This protein binds this small molecule.
Small molecule (SMILES): CC(=O)N[C@H]1[C@H](O[C@H]2[C@H](O)[C@@H](NC(C)=O)CO[C@@H]2CO)O[C@H](CO)[C@@H](O)[C@@H]1O

Binding-site contacts:
Ligand atom C8 contacts residue SER95 of chain 2.H at 3.5 Å.
Ligand atom C2 contacts residue MET151 of chain 2.C at 4.1 Å (hydrophobic).
Ligand atom C7 contacts residue ASN154 of chain 2.C at 3.4 Å.
Ligand atom C8 contacts residue ASN154 of chain 2.C at 4.2 Å.
Ligand atom C3 contacts residue SER95 of chain 2.H at 3.2 Å.
Ligand atom C1 contacts residue ASN154 of chain 2.C at 3.1 Å.
Ligand atom O5 contacts residue ASN154 of chain 2.C at 4.0 Å.
Ligand atom O4 contacts residue LEU96 of chain 2.H at 3.2 Å.
Ligand atom O5 contacts residue LEU96 of chain 2.H at 4.5 Å.
Ligand atom C7 contacts residue GLY150 of chain 2.C at 3.7 Å.
Ligand atom O3 contacts residue LEU96 of chain 2.H at 4.1 Å.
Ligand atom C4 contacts residue LEU96 of chain 2.H at 4.3 Å (hydrophobic).
Ligand atom O7 contacts residue HIS148 of chain 2.C at 4.0 Å.
Ligand atom O7 contacts residue GLY150 of chain 2.C at 2.8 Å (h-bond).
Ligand atom C7 contacts residue SER95 of chain 2.H at 3.5 Å.
Ligand atom C8 contacts residue GLY150 of chain 2.C at 3.8 Å.
Ligand atom C1 contacts residue LEU96 of chain 2.H at 3.9 Å (hydrophobic).
Ligand atom C2 contacts residue LEU96 of chain 2.H at 3.6 Å (hydrophobic).
Ligand atom C1 contacts residue MET151 of chain 2.C at 3.6 Å (hydrophobic).
Ligand atom C2 contacts residue ASN154 of chain 2.C at 4.0 Å.
Ligand atom O5 contacts residue MET151 of chain 2.C at 3.8 Å.
Ligand atom C7 contacts residue MET151 of chain 2.C at 4.3 Å (hydrophobic).
Ligand atom C2 contacts residue SER95 of chain 2.H at 3.4 Å.
Ligand atom N2 contacts residue LEU96 of chain 2.H at 3.6 Å.
Ligand atom C1 contacts residue SER95 of chain 2.H at 3.6 Å.
Ligand atom O3 contacts residue SER95 of chain 2.H at 3.2 Å (h-bond).
Ligand atom C3 contacts residue LEU96 of chain 2.H at 4.2 Å (hydrophobic).
Ligand atom N2 contacts residue SER95 of chain 2.H at 2.6 Å (h-bond).
Ligand atom C8 contacts residue ASP94 of chain 2.H at 3.5 Å.
Ligand atom O7 contacts residue ASN154 of chain 2.C at 2.9 Å (h-bond).
Ligand atom N2 contacts residue ASN154 of chain 2.C at 3.9 Å.
Ligand atom O7 contacts residue MET151 of chain 2.C at 3.3 Å.

Sequence of chain 2.C:
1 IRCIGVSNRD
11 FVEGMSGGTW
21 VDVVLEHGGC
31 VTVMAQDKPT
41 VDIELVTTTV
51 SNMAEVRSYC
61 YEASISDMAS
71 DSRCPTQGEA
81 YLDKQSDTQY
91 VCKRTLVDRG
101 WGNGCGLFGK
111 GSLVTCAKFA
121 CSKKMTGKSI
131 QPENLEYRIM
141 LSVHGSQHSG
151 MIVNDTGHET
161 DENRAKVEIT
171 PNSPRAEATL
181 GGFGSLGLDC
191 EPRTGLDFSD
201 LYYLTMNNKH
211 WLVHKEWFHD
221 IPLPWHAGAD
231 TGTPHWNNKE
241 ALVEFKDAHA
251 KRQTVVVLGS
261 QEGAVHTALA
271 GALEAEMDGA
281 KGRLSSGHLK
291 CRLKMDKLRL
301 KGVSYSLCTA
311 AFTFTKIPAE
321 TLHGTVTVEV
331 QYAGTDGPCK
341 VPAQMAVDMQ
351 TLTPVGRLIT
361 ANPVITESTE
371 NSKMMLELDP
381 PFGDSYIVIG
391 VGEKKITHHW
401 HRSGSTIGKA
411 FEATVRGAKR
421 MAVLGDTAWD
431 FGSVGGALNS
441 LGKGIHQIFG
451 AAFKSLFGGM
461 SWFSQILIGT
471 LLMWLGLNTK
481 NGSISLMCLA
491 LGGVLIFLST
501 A

Sequence of chain 2.H:
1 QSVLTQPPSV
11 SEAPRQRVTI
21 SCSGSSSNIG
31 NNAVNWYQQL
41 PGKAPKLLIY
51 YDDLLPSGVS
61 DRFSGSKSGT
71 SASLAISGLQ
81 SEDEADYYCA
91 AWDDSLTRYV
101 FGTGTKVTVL